Sequence of chain 1.F:
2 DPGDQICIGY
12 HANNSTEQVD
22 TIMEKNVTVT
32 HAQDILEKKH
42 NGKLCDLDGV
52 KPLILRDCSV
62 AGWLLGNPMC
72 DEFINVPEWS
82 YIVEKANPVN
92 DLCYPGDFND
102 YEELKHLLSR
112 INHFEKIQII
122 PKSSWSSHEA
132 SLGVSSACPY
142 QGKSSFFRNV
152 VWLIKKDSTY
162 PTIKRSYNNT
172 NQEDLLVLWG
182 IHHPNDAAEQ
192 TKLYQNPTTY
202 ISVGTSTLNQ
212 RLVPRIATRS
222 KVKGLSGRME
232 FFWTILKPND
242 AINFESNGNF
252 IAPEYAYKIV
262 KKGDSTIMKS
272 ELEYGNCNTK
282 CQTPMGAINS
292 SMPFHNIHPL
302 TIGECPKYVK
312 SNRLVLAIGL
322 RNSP

A small-molecule ligand and the protein it binds are described below.
Small molecule (SMILES): CC(=O)N[C@@H]1[C@@H](O)[C@H](O)[C@@H](CO)O[C@H]1O

Binding-site contacts:
Ligand atom O5 contacts residue GLN19 of chain 1.F at 3.9 Å.
Ligand atom O5 contacts residue ASN27 of chain 1.F at 2.3 Å (h-bond).
Ligand atom C8 contacts residue ASN27 of chain 1.F at 4.4 Å.
Ligand atom C1 contacts residue ASN27 of chain 1.F at 1.4 Å.
Ligand atom C6 contacts residue GLN19 of chain 1.F at 4.3 Å.
Ligand atom C2 contacts residue ASN27 of chain 1.F at 2.4 Å.
Ligand atom C3 contacts residue ASN27 of chain 1.F at 3.8 Å.
Ligand atom O7 contacts residue ASN27 of chain 1.F at 3.0 Å (h-bond).
Ligand atom C8 contacts residue LYS26 of chain 1.F at 3.6 Å.
Ligand atom C6 contacts residue ASN27 of chain 1.F at 4.4 Å.
Ligand atom N2 contacts residue ASN27 of chain 1.F at 2.9 Å (h-bond).
Ligand atom C7 contacts residue ASN27 of chain 1.F at 3.2 Å.
Ligand atom O6 contacts residue GLN19 of chain 1.F at 4.3 Å.
Ligand atom C4 contacts residue ASN27 of chain 1.F at 4.2 Å.
Ligand atom C5 contacts residue ASN27 of chain 1.F at 3.6 Å.
Ligand atom C7 contacts residue LYS26 of chain 1.F at 4.1 Å.